Binding-site contacts:
Ligand atom C41 contacts residue SER138 of chain 2.A at 3.8 Å.
Ligand atom C3 contacts residue HIS64 of chain 2.A at 3.7 Å.
Ligand atom O3 contacts residue HIS64 of chain 2.A at 2.7 Å (h-bond).
Ligand atom C42 contacts residue SER138 of chain 2.A at 3.4 Å.
Ligand atom C4 contacts residue ASN82 of chain 2.A at 3.8 Å.
Ligand atom O21 contacts residue SER67 of chain 2.A at 3.5 Å.
Ligand atom N4 contacts residue ASN82 of chain 2.A at 2.8 Å (h-bond).
Ligand atom C61 contacts residue PRO105 of chain 2.A at 3.8 Å (hydrophobic).
Ligand atom C10 contacts residue PRO105 of chain 2.A at 3.4 Å (hydrophobic).
Ligand atom C42 contacts residue ASN82 of chain 2.A at 3.1 Å.
Ligand atom O10 contacts residue THR103 of chain 2.A at 3.6 Å (h-bond).
Ligand atom C21 contacts residue HIS64 of chain 2.A at 3.7 Å.
Ligand atom O1C contacts residue PHE86 of chain 2.A at 3.4 Å.
Ligand atom C9 contacts residue MET177 of chain 1.A at 3.4 Å (hydrophobic).
Ligand atom C5 contacts residue GLN116 of chain 2.A at 3.3 Å.
Ligand atom O11 contacts residue MG1 of chain 2.C at 2.0 Å.
Ligand atom O12 contacts residue MG1 of chain 2.C at 2.0 Å.
Ligand atom O1 contacts residue VAL113 of chain 2.A at 3.7 Å.
Ligand atom C43 contacts residue PHE86 of chain 2.A at 3.5 Å (hydrophobic).
Ligand atom O21 contacts residue GLN116 of chain 2.A at 3.4 Å (h-bond).
Ligand atom C3 contacts residue GLN116 of chain 2.A at 3.5 Å.
Ligand atom C1A contacts residue PRO105 of chain 2.A at 3.6 Å (hydrophobic).
Ligand atom O21 contacts residue HIS64 of chain 2.A at 3.1 Å (h-bond).
Ligand atom C62 contacts residue VAL113 of chain 2.A at 3.7 Å (hydrophobic).
Ligand atom C5 contacts residue VAL113 of chain 2.A at 3.8 Å (hydrophobic).
Ligand atom C1B contacts residue MG1 of chain 2.C at 3.5 Å.
Ligand atom C9 contacts residue PRO105 of chain 2.A at 3.7 Å (hydrophobic).
Ligand atom C4 contacts residue GLN116 of chain 2.A at 3.3 Å.
Ligand atom C8 contacts residue MET177 of chain 1.A at 3.6 Å (hydrophobic).
Ligand atom C12 contacts residue MG1 of chain 2.C at 3.0 Å.
Ligand atom C11 contacts residue MG1 of chain 2.C at 3.1 Å.
Ligand atom C43 contacts residue ASN82 of chain 2.A at 3.5 Å.
Ligand atom O3 contacts residue ASN82 of chain 2.A at 2.9 Å (h-bond).
Ligand atom O10 contacts residue PRO105 of chain 2.A at 3.6 Å.
Ligand atom O3 contacts residue GLN116 of chain 2.A at 3.2 Å (h-bond).
Ligand atom C42 contacts residue ILE134 of chain 2.A at 3.6 Å (hydrophobic).
Ligand atom O21 contacts residue THR112 of chain 2.A at 3.6 Å.
Ligand atom O10 contacts residue ARG104 of chain 2.A at 3.7 Å.
Ligand atom O12 contacts residue HIS100 of chain 2.A at 3.0 Å (h-bond).
Ligand atom C43 contacts residue SER138 of chain 2.A at 3.7 Å.

Sequence of chain 2.A:
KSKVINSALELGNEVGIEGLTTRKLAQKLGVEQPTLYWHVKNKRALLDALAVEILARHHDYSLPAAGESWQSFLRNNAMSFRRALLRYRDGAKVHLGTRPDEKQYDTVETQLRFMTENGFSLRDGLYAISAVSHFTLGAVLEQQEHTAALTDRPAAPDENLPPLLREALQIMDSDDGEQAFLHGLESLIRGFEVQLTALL

The protein below binds the small molecule below.
Small molecule (SMILES): Cc1c2c(c(O)c3c(O)cccc13)C(=O)[C@]1(O)C(=O)C(C(N)=O)=C(O)[C@@H](N(C)C)[C@@H]1C2

Sequence of chain 1.A:
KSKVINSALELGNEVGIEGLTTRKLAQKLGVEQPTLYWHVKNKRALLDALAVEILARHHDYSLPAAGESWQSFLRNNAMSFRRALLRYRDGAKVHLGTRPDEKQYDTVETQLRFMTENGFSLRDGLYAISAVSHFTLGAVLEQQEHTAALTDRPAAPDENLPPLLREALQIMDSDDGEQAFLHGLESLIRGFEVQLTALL